Binding-site contacts:
Ligand atom C7 contacts residue ASN126 of chain 1.C at 3.9 Å.
Ligand atom C3 contacts residue ASN126 of chain 1.C at 3.8 Å.
Ligand atom C2 contacts residue ASN126 of chain 1.C at 2.5 Å.
Ligand atom C4 contacts residue ASN126 of chain 1.C at 4.2 Å.
Ligand atom C8 contacts residue ASN126 of chain 1.C at 4.1 Å.
Ligand atom C5 contacts residue ASN126 of chain 1.C at 3.7 Å.
Ligand atom O7 contacts residue ASN126 of chain 1.C at 4.5 Å.
Ligand atom O5 contacts residue ASN126 of chain 1.C at 2.4 Å (h-bond).
Ligand atom N2 contacts residue ASN126 of chain 1.C at 2.9 Å (h-bond).
Ligand atom C1 contacts residue ASN126 of chain 1.C at 1.4 Å.

Sequence of chain 1.C:
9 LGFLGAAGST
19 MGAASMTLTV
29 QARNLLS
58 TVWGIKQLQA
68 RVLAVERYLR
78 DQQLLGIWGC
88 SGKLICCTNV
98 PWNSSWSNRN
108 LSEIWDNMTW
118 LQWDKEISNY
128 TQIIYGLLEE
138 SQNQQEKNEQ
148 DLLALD

This small molecule binds to this protein.
Small molecule (SMILES): CC(=O)N[C@@H]1[C@@H](O)[C@H](O)[C@@H](CO)O[C@H]1O